A protein and the small-molecule ligand that binds it are described below.
Small molecule (SMILES): O=c1[nH]cnc2nc[nH]c12

Binding-site contacts:
Ligand atom C6 contacts residue GLY115 of chain 2.A at 3.8 Å.
Ligand atom N1 contacts residue GLU198 of chain 2.A at 2.6 Å (salt-bridge).
Ligand atom C5 contacts residue ALA114 of chain 2.A at 4.0 Å (hydrophobic).
Ligand atom C6 contacts residue ASN240 of chain 2.A at 3.6 Å.
Ligand atom N3 contacts residue MET216 of chain 2.A at 4.2 Å.
Ligand atom C2 contacts residue VAL214 of chain 2.A at 3.7 Å (hydrophobic).
Ligand atom C8 contacts residue THR239 of chain 2.A at 3.6 Å.
Ligand atom C6 contacts residue GLU198 of chain 2.A at 3.6 Å.
Ligand atom C4 contacts residue PHE197 of chain 2.A at 4.0 Å (hydrophobic).
Ligand atom C4 contacts residue GLY115 of chain 2.A at 3.8 Å.
Ligand atom O6 contacts residue ASN240 of chain 2.A at 2.6 Å (h-bond).
Ligand atom N7 contacts residue ASN240 of chain 2.A at 2.9 Å (h-bond).
Ligand atom C5 contacts residue PHE197 of chain 2.A at 3.9 Å (hydrophobic).
Ligand atom C2 contacts residue GLY215 of chain 2.A at 4.2 Å.
Ligand atom N9 contacts residue GLY115 of chain 2.A at 4.0 Å.
Ligand atom C5 contacts residue VAL214 of chain 2.A at 4.0 Å (hydrophobic).
Ligand atom N3 contacts residue PHE197 of chain 2.A at 4.0 Å.
Ligand atom N7 contacts residue GLY115 of chain 2.A at 3.3 Å (h-bond).
Ligand atom N9 contacts residue VAL214 of chain 2.A at 4.0 Å.
Ligand atom N1 contacts residue VAL214 of chain 2.A at 3.8 Å.
Ligand atom C8 contacts residue ASN240 of chain 2.A at 3.9 Å.
Ligand atom N7 contacts residue THR239 of chain 2.A at 3.7 Å.
Ligand atom C5 contacts residue ASN240 of chain 2.A at 3.9 Å.
Ligand atom C2 contacts residue PHE197 of chain 2.A at 3.9 Å (hydrophobic).
Ligand atom C2 contacts residue GLU198 of chain 2.A at 3.3 Å.
Ligand atom N3 contacts residue VAL214 of chain 2.A at 3.5 Å (h-bond).
Ligand atom N3 contacts residue GLY215 of chain 2.A at 3.6 Å.
Ligand atom N9 contacts residue ALA113 of chain 2.A at 3.6 Å.
Ligand atom C8 contacts residue ALA114 of chain 2.A at 3.5 Å (hydrophobic).
Ligand atom N7 contacts residue ALA114 of chain 2.A at 3.5 Å.
Ligand atom O6 contacts residue LYS241 of chain 2.A at 3.2 Å.
Ligand atom C4 contacts residue VAL214 of chain 2.A at 3.5 Å (hydrophobic).
Ligand atom N1 contacts residue PHE197 of chain 2.A at 3.7 Å.
Ligand atom O6 contacts residue GLU198 of chain 2.A at 3.7 Å.
Ligand atom C5 contacts residue GLY115 of chain 2.A at 3.4 Å.
Ligand atom O6 contacts residue GLY115 of chain 2.A at 3.7 Å.
Ligand atom N9 contacts residue ALA114 of chain 2.A at 3.6 Å.
Ligand atom C8 contacts residue ALA113 of chain 2.A at 4.0 Å (hydrophobic).
Ligand atom C6 contacts residue PHE197 of chain 2.A at 3.9 Å (hydrophobic).
Ligand atom C8 contacts residue GLY115 of chain 2.A at 3.6 Å.

Sequence of chain 2.A:
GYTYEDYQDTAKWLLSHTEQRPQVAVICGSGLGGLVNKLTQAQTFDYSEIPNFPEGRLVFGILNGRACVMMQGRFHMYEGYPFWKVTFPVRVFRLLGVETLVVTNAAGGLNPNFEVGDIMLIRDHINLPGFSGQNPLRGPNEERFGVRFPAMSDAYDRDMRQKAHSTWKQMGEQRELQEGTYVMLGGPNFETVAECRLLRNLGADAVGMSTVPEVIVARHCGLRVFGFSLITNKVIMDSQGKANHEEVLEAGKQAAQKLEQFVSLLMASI